The protein below binds the small molecule below.
Small molecule (SMILES): CC(=O)N[C@@H]1[C@@H](O)[C@H](O)[C@@H](CO)O[C@H]1O

Binding-site contacts:
Ligand atom O5 contacts residue ASN709 of chain 1.A at 2.4 Å (h-bond).
Ligand atom C1 contacts residue ASP796 of chain 1.C at 3.5 Å.
Ligand atom C7 contacts residue ASN709 of chain 1.A at 3.0 Å.
Ligand atom O7 contacts residue ASN709 of chain 1.A at 2.8 Å (h-bond).
Ligand atom O7 contacts residue ASP796 of chain 1.C at 3.5 Å (salt-bridge).
Ligand atom C4 contacts residue ASN709 of chain 1.A at 4.2 Å.
Ligand atom C5 contacts residue ASN709 of chain 1.A at 3.7 Å.
Ligand atom N2 contacts residue ASN709 of chain 1.A at 2.8 Å (h-bond).
Ligand atom O5 contacts residue ASP796 of chain 1.C at 3.6 Å.
Ligand atom C2 contacts residue ASN709 of chain 1.A at 2.4 Å.
Ligand atom C8 contacts residue ASN709 of chain 1.A at 4.2 Å.
Ligand atom C3 contacts residue ASN709 of chain 1.A at 3.8 Å.
Ligand atom C8 contacts residue GLY1131 of chain 1.A at 3.6 Å.
Ligand atom C1 contacts residue ASN709 of chain 1.A at 1.4 Å.
Ligand atom C7 contacts residue ASP796 of chain 1.C at 4.4 Å.
Ligand atom C2 contacts residue ASP796 of chain 1.C at 4.2 Å.

Sequence of chain 1.C:
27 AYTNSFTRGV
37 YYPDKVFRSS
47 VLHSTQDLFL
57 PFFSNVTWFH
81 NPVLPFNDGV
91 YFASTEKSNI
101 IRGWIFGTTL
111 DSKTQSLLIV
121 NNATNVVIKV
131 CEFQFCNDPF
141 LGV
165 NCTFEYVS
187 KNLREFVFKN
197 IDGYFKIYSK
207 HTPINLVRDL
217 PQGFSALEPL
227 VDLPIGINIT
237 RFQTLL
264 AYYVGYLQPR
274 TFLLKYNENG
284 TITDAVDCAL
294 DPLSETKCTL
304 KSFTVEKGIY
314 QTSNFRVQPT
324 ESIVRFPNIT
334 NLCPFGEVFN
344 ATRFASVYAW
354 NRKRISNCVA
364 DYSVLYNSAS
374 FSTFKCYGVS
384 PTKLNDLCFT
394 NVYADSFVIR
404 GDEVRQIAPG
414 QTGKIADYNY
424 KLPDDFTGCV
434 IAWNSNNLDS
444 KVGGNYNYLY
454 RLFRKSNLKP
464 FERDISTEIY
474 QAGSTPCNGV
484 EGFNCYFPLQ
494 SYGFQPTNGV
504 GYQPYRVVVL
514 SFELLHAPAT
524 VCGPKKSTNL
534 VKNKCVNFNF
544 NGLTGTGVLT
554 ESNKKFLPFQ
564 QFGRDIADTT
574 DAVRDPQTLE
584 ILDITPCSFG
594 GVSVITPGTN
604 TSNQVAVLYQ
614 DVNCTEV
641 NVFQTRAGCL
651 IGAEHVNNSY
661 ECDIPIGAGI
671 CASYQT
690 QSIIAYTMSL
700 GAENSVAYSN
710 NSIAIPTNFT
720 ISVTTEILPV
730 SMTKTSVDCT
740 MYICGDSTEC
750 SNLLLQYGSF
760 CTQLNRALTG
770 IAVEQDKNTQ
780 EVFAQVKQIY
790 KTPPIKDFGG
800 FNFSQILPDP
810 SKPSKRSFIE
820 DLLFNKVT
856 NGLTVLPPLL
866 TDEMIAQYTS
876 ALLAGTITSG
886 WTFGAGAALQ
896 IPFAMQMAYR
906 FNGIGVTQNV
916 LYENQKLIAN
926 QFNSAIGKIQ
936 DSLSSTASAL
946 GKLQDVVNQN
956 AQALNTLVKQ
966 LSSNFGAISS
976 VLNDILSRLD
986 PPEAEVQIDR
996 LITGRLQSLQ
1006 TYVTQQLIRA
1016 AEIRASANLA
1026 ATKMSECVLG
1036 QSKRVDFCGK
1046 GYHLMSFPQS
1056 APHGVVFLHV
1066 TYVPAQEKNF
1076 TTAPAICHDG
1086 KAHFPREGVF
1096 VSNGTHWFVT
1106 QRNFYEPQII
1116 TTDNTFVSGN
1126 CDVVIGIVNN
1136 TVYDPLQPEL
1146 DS

Sequence of chain 1.A:
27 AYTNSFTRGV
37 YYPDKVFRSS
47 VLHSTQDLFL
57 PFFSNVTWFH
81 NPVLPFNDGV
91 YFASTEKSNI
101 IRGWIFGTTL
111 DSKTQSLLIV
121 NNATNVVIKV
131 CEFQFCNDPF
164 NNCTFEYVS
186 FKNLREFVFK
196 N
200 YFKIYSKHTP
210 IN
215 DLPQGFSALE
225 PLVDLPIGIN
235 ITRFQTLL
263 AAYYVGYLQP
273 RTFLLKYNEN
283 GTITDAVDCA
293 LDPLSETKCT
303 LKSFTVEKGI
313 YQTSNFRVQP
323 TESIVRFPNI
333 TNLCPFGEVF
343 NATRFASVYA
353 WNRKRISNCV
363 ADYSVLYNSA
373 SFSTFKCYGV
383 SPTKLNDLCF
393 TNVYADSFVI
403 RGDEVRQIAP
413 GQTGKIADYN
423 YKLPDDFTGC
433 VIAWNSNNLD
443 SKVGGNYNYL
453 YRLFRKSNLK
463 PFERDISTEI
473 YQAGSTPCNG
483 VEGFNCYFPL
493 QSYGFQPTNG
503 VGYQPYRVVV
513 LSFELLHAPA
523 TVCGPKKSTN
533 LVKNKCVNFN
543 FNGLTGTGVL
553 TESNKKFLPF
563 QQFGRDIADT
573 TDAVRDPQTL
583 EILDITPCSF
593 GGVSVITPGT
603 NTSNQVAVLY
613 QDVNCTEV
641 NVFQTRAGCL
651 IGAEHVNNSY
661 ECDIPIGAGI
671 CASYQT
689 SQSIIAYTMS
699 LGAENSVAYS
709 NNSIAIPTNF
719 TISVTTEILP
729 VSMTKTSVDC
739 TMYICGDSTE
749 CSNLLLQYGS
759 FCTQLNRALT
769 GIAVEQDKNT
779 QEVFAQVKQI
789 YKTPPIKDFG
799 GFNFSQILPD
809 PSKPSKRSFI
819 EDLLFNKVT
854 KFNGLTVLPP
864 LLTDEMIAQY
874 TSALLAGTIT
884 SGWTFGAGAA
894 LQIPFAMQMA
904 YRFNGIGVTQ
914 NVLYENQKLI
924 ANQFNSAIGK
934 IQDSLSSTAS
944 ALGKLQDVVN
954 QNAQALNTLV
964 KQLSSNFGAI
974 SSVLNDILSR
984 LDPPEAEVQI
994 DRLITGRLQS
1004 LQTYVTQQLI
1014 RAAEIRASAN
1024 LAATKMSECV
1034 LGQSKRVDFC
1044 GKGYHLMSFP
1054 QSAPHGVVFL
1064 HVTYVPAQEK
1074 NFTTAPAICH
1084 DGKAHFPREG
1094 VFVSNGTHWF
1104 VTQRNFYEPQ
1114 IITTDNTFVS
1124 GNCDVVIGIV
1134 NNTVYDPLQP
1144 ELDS